The protein below binds the small molecule below.
Small molecule (SMILES): NCCc1ccc(S(=O)(=O)F)cc1

Binding-site contacts:
Ligand atom C3 contacts residue ARG396 of chain 1.A at 3.0 Å.
Ligand atom C7 contacts residue LEU355 of chain 1.A at 3.8 Å (hydrophobic).
Ligand atom C4 contacts residue GLU359 of chain 1.A at 4.1 Å.
Ligand atom N8 contacts residue ARG396 of chain 1.A at 4.1 Å.
Ligand atom C5 contacts residue THR285 of chain 1.A at 4.0 Å.
Ligand atom C8 contacts residue ARG396 of chain 1.A at 3.4 Å.
Ligand atom C4 contacts residue ILE392 of chain 1.A at 4.2 Å (hydrophobic).
Ligand atom C5 contacts residue LEU355 of chain 1.A at 4.3 Å (hydrophobic).
Ligand atom C3 contacts residue ILE392 of chain 1.A at 3.5 Å (hydrophobic).
Ligand atom C6 contacts residue LEU289 of chain 1.A at 4.1 Å (hydrophobic).
Ligand atom C5 contacts residue LEU289 of chain 1.A at 4.4 Å (hydrophobic).
Ligand atom N8 contacts residue LEU355 of chain 1.A at 4.3 Å.
Ligand atom C7 contacts residue GLU359 of chain 1.A at 4.1 Å.
Ligand atom N8 contacts residue GLU359 of chain 1.A at 4.0 Å.
Ligand atom F contacts residue THR285 of chain 1.A at 4.5 Å.
Ligand atom C8 contacts residue GLU359 of chain 1.A at 3.0 Å.
Ligand atom C8 contacts residue LEU355 of chain 1.A at 4.2 Å (hydrophobic).
Ligand atom C6 contacts residue THR285 of chain 1.A at 3.7 Å.
Ligand atom C3 contacts residue GLU359 of chain 1.A at 4.1 Å.
Ligand atom O2S contacts residue LEU289 of chain 1.A at 4.3 Å.
Ligand atom C2 contacts residue ARG396 of chain 1.A at 3.3 Å.
Ligand atom F contacts residue GLU288 of chain 1.A at 3.7 Å.
Ligand atom C2 contacts residue ILE392 of chain 1.A at 3.9 Å (hydrophobic).
Ligand atom C5 contacts residue GLU359 of chain 1.A at 4.4 Å.
Ligand atom C1 contacts residue ILE392 of chain 1.A at 4.5 Å (hydrophobic).
Ligand atom N8 contacts residue ALA358 of chain 1.A at 4.0 Å.
Ligand atom C4 contacts residue ARG396 of chain 1.A at 4.1 Å.
Ligand atom N8 contacts residue GLY366 of chain 1.A at 4.4 Å.

Sequence of chain 1.A:
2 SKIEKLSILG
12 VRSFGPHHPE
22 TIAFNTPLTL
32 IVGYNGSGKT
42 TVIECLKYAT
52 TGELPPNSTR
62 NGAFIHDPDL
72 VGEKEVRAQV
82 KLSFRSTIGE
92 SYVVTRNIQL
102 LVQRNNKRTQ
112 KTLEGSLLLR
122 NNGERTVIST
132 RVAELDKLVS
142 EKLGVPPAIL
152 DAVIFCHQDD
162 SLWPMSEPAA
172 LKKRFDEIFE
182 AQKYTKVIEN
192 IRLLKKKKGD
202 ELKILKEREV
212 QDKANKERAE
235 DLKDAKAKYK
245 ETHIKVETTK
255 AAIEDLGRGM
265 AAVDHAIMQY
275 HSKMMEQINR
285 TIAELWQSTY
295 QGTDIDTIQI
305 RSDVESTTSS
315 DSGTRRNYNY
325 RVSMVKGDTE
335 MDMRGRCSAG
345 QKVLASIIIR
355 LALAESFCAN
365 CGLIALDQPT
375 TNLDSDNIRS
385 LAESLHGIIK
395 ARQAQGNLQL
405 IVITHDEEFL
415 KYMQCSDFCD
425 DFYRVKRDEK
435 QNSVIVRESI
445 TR